Sequence of chain 1.B:
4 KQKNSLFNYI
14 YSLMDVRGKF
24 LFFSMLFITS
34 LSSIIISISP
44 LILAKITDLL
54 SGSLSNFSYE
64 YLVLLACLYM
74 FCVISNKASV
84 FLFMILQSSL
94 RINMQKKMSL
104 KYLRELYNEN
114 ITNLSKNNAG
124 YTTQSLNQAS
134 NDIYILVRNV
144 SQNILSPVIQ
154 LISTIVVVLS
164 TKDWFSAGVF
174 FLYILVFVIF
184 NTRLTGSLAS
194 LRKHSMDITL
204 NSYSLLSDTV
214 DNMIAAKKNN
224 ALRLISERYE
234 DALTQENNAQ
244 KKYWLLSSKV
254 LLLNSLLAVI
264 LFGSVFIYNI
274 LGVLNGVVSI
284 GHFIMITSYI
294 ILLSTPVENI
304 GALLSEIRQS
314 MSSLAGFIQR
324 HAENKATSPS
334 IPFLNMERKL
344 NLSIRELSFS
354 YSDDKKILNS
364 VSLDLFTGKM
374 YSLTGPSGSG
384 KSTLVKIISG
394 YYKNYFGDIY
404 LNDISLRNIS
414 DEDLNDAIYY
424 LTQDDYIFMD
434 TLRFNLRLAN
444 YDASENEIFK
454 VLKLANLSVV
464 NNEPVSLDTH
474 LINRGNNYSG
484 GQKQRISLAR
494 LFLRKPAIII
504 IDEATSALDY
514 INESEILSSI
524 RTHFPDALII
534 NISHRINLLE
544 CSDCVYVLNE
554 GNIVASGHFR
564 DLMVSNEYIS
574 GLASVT

Sequence of chain 1.A:
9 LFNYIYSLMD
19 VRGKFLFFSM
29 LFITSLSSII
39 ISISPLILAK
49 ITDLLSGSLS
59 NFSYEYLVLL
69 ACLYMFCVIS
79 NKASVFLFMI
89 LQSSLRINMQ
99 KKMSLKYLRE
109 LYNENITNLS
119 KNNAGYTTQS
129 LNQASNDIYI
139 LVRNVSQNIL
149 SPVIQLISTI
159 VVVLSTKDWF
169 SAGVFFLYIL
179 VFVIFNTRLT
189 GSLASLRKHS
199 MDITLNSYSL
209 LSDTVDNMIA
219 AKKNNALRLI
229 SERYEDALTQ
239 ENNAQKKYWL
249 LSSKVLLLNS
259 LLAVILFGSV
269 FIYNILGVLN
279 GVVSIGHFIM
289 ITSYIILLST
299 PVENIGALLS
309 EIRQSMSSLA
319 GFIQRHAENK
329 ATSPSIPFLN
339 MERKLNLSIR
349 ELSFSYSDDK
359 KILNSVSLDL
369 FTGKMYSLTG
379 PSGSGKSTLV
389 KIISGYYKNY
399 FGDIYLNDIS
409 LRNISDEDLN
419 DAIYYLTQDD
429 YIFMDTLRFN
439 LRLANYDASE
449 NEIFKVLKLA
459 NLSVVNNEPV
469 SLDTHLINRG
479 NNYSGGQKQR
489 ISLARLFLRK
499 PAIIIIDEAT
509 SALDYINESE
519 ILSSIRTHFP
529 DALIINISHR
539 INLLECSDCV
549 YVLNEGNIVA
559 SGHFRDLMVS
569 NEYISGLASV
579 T

The small molecule below binds the protein below.
Small molecule (SMILES): Nc1ncnc2c1ncn2[C@@H]1O[C@H](CO[P](=O)(O)O[P](=O)(O)NP(=O)(O)O)[C@@H](O)[C@H]1O

Binding-site contacts:
Ligand atom N6 contacts residue ASN479 of chain 1.B at 2.9 Å (h-bond).
Ligand atom C4 contacts residue TYR354 of chain 1.A at 3.4 Å (hydrophobic).
Ligand atom O2G contacts residue GLY484 of chain 1.B at 2.7 Å (h-bond).
Ligand atom O2B contacts residue LYS384 of chain 1.A at 3.1 Å (salt-bridge).
Ligand atom O2A contacts residue SER482 of chain 1.B at 3.3 Å.
Ligand atom O2' contacts residue ASN480 of chain 1.B at 3.4 Å (h-bond).
Ligand atom PB contacts residue GLY381 of chain 1.A at 3.5 Å.
Ligand atom N3B contacts residue SER482 of chain 1.B at 3.4 Å.
Ligand atom O1G contacts residue SER380 of chain 1.A at 3.2 Å (h-bond).
Ligand atom O1B contacts residue GLY381 of chain 1.A at 2.9 Å (h-bond).
Ligand atom O3G contacts residue GLU506 of chain 1.A at 3.0 Å (salt-bridge).
Ligand atom O2G contacts residue GLY483 of chain 1.B at 2.9 Å (h-bond).
Ligand atom N3B contacts residue GLY381 of chain 1.A at 3.2 Å (h-bond).
Ligand atom N3 contacts residue ASN480 of chain 1.B at 3.2 Å (h-bond).
Ligand atom O1B contacts residue GLY383 of chain 1.A at 2.8 Å (h-bond).
Ligand atom O3' contacts residue ASN464 of chain 1.B at 3.1 Å (h-bond).
Ligand atom O1B contacts residue LYS384 of chain 1.A at 2.9 Å (salt-bridge).
Ligand atom O3G contacts residue MG1 of chain 1.D at 2.0 Å.
Ligand atom O2' contacts residue GLN485 of chain 1.B at 2.8 Å (h-bond).
Ligand atom O1G contacts residue ALA510 of chain 1.B at 3.2 Å (h-bond).
Ligand atom O2G contacts residue SER380 of chain 1.A at 3.2 Å (h-bond).
Ligand atom O1A contacts residue SER385 of chain 1.A at 3.4 Å.
Ligand atom O1G contacts residue HIS537 of chain 1.A at 3.2 Å.
Ligand atom O1A contacts residue GLY383 of chain 1.A at 3.3 Å.
Ligand atom C3' contacts residue GLN485 of chain 1.B at 3.2 Å.
Ligand atom O2B contacts residue MG1 of chain 1.D at 2.6 Å.
Ligand atom C2' contacts residue GLN485 of chain 1.B at 3.1 Å.
Ligand atom C5 contacts residue ASN480 of chain 1.B at 3.4 Å.
Ligand atom O2A contacts residue SER385 of chain 1.A at 3.4 Å.
Ligand atom O1B contacts residue PRO379 of chain 1.A at 3.4 Å (h-bond).
Ligand atom O2G contacts residue SER482 of chain 1.B at 3.1 Å (h-bond).
Ligand atom C4 contacts residue ASN480 of chain 1.B at 3.1 Å.
Ligand atom PG contacts residue SER380 of chain 1.A at 3.4 Å.
Ligand atom O3G contacts residue GLN426 of chain 1.A at 3.0 Å (h-bond).
Ligand atom O3' contacts residue GLN485 of chain 1.B at 3.1 Å (h-bond).
Ligand atom O1A contacts residue THR386 of chain 1.A at 2.6 Å (h-bond).
Ligand atom O2B contacts residue SER385 of chain 1.A at 3.2 Å (h-bond).
Ligand atom O1B contacts residue SER382 of chain 1.A at 2.8 Å (h-bond).
Ligand atom O3' contacts residue VAL463 of chain 1.B at 3.2 Å.
Ligand atom PG contacts residue MG1 of chain 1.D at 3.3 Å.